Binding-site contacts:
Ligand atom O4 contacts residue HIS155 of chain 6.B at 3.5 Å (h-bond).
Ligand atom O6B contacts residue LYS156 of chain 6.B at 3.3 Å.
Ligand atom O6A contacts residue HIS94 of chain 6.B at 3.2 Å (h-bond).
Ligand atom C3 contacts residue ARG157 of chain 6.B at 3.7 Å.
Ligand atom OAH contacts residue THR4 of chain 6.B at 3.7 Å.
Ligand atom OAF contacts residue ARG157 of chain 6.B at 2.8 Å (salt-bridge).
Ligand atom O6B contacts residue HIS155 of chain 6.B at 3.3 Å (h-bond).
Ligand atom O5B contacts residue LYS156 of chain 6.B at 3.3 Å.
Ligand atom O4 contacts residue LYS156 of chain 6.B at 3.5 Å.
Ligand atom OAF contacts residue ALA158 of chain 6.B at 3.3 Å.
Ligand atom SAG contacts residue ARG157 of chain 6.B at 3.6 Å (salt-bridge).
Ligand atom O5 contacts residue LYS156 of chain 6.B at 3.4 Å.
Ligand atom OAH contacts residue LEU2 of chain 6.B at 2.8 Å (h-bond).
Ligand atom O6A contacts residue HIS155 of chain 6.B at 3.8 Å.
Ligand atom C6 contacts residue SER93 of chain 6.B at 4.0 Å.
Ligand atom O6A contacts residue SER93 of chain 6.B at 3.2 Å.
Ligand atom C4 contacts residue LYS156 of chain 6.B at 4.0 Å.
Ligand atom O5 contacts residue HIS155 of chain 6.B at 3.6 Å.
Ligand atom C3 contacts residue LYS156 of chain 6.B at 4.0 Å.
Ligand atom SAG contacts residue THR4 of chain 6.B at 3.9 Å.
Ligand atom OAH contacts residue ASP3 of chain 6.B at 4.0 Å.
Ligand atom O3 contacts residue LYS156 of chain 6.B at 3.0 Å.
Ligand atom O6A contacts residue LEU62 of chain 6.B at 3.4 Å.
Ligand atom C5 contacts residue LEU62 of chain 6.B at 3.8 Å (hydrophobic).
Ligand atom C2 contacts residue ALA158 of chain 6.B at 3.7 Å (hydrophobic).
Ligand atom C3 contacts residue ALA158 of chain 6.B at 4.0 Å (hydrophobic).
Ligand atom O3 contacts residue ALA158 of chain 6.B at 3.0 Å (h-bond).
Ligand atom O6B contacts residue ARG157 of chain 6.B at 3.3 Å (salt-bridge).
Ligand atom O4 contacts residue SER93 of chain 6.B at 3.0 Å (h-bond).
Ligand atom OAF contacts residue THR4 of chain 6.B at 2.9 Å (h-bond).
Ligand atom OBI contacts residue LYS156 of chain 6.B at 4.0 Å.
Ligand atom O6B contacts residue LEU62 of chain 6.B at 4.0 Å.
Ligand atom C6 contacts residue LEU62 of chain 6.B at 3.5 Å (hydrophobic).
Ligand atom O6B contacts residue HIS94 of chain 6.B at 4.0 Å.
Ligand atom O3 contacts residue ARG157 of chain 6.B at 3.3 Å (salt-bridge).
Ligand atom C6 contacts residue HIS94 of chain 6.B at 3.9 Å.
Ligand atom OAH contacts residue ARG157 of chain 6.B at 3.1 Å (salt-bridge).
Ligand atom O5 contacts residue ARG157 of chain 6.B at 3.8 Å.
Ligand atom C6 contacts residue HIS155 of chain 6.B at 3.4 Å.
Ligand atom C5 contacts residue HIS155 of chain 6.B at 4.0 Å.

Sequence of chain 6.B:
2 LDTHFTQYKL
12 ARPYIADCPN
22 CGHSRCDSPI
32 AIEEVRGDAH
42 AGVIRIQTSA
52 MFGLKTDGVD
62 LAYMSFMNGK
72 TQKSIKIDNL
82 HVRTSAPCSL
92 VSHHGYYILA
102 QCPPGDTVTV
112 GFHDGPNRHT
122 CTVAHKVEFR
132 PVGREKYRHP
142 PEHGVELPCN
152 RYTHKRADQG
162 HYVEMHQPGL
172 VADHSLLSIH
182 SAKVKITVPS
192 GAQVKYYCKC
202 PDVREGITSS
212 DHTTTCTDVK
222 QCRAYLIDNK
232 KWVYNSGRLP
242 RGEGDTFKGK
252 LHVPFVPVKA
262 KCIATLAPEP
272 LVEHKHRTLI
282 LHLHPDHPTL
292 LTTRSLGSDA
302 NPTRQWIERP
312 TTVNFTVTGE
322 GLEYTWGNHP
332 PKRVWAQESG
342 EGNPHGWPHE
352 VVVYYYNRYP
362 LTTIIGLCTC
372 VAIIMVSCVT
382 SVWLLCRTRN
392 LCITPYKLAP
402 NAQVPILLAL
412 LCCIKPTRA

This small molecule binds to this protein.
Small molecule (SMILES): O=C(O)[C@@H]1O[C@H](O[C@H]2[C@@H](OS(=O)(=O)O)O[C@@H](O)[C@H](NS(=O)(=O)O)[C@H]2O)[C@@H](OS(=O)(=O)O)[C@H](O)[C@@H]1O